Binding-site contacts:
Ligand atom C1 contacts residue THR243 of chain 1.B at 3.4 Å.
Ligand atom C8 contacts residue ASN241 of chain 1.B at 3.6 Å.
Ligand atom C5 contacts residue THR243 of chain 1.B at 3.4 Å.
Ligand atom C5 contacts residue ASN241 of chain 1.B at 3.6 Å.
Ligand atom C7 contacts residue ASN241 of chain 1.B at 3.1 Å.
Ligand atom C1 contacts residue ASP244 of chain 1.B at 4.2 Å.
Ligand atom C8 contacts residue SER240 of chain 1.B at 4.3 Å.
Ligand atom C1 contacts residue ASN241 of chain 1.B at 1.4 Å.
Ligand atom C3 contacts residue ASN241 of chain 1.B at 3.8 Å.
Ligand atom C2 contacts residue ASN241 of chain 1.B at 2.5 Å.
Ligand atom O7 contacts residue ASN241 of chain 1.B at 3.5 Å (h-bond).
Ligand atom C4 contacts residue ASN241 of chain 1.B at 4.2 Å.
Ligand atom O5 contacts residue ASP244 of chain 1.B at 3.6 Å (salt-bridge).
Ligand atom O6 contacts residue THR243 of chain 1.B at 4.0 Å.
Ligand atom O5 contacts residue THR243 of chain 1.B at 3.1 Å (h-bond).
Ligand atom N2 contacts residue ASN241 of chain 1.B at 2.9 Å (h-bond).
Ligand atom C6 contacts residue ASP244 of chain 1.B at 4.3 Å.
Ligand atom O5 contacts residue ASN241 of chain 1.B at 2.4 Å (h-bond).
Ligand atom C6 contacts residue THR243 of chain 1.B at 3.8 Å.

A protein and the small-molecule ligand that binds it are described below.
Small molecule (SMILES): CC(=O)N[C@H]1[C@H](O[C@H]2[C@H](O)[C@@H](NC(C)=O)CO[C@@H]2CO)O[C@H](CO)[C@@H](O[C@@H]2O[C@H](CO)[C@@H](O)[C@H](O)[C@@H]2O)[C@@H]1O

Sequence of chain 1.B:
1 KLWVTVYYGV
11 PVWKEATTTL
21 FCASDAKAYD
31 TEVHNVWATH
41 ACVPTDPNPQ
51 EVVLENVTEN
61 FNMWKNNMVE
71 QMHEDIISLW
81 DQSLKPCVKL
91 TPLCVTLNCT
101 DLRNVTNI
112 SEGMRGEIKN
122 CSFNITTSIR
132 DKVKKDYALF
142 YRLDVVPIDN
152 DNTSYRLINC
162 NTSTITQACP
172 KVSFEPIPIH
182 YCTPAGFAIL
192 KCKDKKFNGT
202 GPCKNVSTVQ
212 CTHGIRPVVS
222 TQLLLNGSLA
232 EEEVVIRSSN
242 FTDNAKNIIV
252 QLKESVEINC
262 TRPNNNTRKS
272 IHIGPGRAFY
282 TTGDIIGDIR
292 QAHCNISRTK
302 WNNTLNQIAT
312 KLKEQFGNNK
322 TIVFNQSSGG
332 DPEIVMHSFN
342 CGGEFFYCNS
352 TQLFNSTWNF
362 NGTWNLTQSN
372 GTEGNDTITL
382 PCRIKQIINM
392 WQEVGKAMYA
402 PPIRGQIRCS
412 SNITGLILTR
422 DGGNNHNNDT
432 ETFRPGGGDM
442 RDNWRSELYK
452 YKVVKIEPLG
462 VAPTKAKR